This protein binds this small molecule.
Small molecule (SMILES): CC(=O)N[C@@H]1[C@@H](O)[C@H](O)[C@@H](CO)O[C@H]1O

Binding-site contacts:
Ligand atom C5 contacts residue GLN683 of chain 1.A at 4.3 Å.
Ligand atom O5 contacts residue ASN684 of chain 1.A at 2.4 Å (h-bond).
Ligand atom C4 contacts residue ASN684 of chain 1.A at 4.3 Å.
Ligand atom O5 contacts residue GLN683 of chain 1.A at 4.0 Å.
Ligand atom C3 contacts residue ASN684 of chain 1.A at 3.8 Å.
Ligand atom C1 contacts residue ASN684 of chain 1.A at 1.4 Å.
Ligand atom O7 contacts residue ASN684 of chain 1.A at 4.3 Å.
Ligand atom C5 contacts residue ASN684 of chain 1.A at 3.7 Å.
Ligand atom C2 contacts residue ASN684 of chain 1.A at 2.5 Å.
Ligand atom O6 contacts residue GLN683 of chain 1.A at 3.9 Å.
Ligand atom C7 contacts residue ASN684 of chain 1.A at 3.8 Å.
Ligand atom C6 contacts residue GLN683 of chain 1.A at 3.4 Å.
Ligand atom N2 contacts residue ASN684 of chain 1.A at 2.9 Å (h-bond).

Sequence of chain 1.A:
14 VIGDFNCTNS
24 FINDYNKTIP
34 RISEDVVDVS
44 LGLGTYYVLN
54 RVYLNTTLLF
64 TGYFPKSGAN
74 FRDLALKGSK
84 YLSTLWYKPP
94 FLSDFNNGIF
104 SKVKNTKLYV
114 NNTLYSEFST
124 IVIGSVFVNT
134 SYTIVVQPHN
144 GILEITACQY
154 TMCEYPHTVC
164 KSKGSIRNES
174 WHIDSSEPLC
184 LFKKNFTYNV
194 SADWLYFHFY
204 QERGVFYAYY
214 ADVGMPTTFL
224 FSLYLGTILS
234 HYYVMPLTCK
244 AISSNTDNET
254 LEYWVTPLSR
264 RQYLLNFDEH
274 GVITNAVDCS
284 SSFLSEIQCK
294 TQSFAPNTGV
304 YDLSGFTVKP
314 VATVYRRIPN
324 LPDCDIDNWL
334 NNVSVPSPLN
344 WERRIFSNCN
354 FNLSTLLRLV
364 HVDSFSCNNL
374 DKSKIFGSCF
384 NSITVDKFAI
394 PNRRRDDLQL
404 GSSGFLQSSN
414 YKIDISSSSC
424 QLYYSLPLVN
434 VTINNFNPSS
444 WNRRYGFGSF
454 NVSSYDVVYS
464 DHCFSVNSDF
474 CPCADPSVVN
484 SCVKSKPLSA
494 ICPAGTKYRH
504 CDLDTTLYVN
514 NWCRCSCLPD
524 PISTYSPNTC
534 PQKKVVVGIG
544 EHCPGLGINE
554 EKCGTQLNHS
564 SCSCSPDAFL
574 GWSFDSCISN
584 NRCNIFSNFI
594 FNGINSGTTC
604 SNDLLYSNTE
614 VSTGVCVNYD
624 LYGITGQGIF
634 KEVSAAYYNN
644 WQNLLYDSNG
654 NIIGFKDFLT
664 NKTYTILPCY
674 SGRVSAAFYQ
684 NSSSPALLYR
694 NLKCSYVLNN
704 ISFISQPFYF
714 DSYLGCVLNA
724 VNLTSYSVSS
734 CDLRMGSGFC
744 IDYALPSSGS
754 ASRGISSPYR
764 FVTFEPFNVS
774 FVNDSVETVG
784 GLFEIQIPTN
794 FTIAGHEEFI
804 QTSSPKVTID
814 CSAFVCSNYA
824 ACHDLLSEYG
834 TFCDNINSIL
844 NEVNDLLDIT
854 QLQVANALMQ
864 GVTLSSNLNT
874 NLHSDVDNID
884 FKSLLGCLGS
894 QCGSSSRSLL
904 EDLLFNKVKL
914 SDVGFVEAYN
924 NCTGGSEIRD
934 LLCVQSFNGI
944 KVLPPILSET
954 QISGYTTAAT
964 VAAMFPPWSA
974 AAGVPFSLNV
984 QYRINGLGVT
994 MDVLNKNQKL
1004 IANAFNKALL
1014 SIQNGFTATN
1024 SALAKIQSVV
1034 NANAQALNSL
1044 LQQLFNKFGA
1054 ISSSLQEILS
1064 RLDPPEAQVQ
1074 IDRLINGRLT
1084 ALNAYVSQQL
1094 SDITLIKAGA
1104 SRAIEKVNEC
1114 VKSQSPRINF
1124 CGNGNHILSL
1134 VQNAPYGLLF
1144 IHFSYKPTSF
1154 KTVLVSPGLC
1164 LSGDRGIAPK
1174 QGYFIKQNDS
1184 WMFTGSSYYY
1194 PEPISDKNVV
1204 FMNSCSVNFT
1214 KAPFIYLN